Sequence of chain 1.B:
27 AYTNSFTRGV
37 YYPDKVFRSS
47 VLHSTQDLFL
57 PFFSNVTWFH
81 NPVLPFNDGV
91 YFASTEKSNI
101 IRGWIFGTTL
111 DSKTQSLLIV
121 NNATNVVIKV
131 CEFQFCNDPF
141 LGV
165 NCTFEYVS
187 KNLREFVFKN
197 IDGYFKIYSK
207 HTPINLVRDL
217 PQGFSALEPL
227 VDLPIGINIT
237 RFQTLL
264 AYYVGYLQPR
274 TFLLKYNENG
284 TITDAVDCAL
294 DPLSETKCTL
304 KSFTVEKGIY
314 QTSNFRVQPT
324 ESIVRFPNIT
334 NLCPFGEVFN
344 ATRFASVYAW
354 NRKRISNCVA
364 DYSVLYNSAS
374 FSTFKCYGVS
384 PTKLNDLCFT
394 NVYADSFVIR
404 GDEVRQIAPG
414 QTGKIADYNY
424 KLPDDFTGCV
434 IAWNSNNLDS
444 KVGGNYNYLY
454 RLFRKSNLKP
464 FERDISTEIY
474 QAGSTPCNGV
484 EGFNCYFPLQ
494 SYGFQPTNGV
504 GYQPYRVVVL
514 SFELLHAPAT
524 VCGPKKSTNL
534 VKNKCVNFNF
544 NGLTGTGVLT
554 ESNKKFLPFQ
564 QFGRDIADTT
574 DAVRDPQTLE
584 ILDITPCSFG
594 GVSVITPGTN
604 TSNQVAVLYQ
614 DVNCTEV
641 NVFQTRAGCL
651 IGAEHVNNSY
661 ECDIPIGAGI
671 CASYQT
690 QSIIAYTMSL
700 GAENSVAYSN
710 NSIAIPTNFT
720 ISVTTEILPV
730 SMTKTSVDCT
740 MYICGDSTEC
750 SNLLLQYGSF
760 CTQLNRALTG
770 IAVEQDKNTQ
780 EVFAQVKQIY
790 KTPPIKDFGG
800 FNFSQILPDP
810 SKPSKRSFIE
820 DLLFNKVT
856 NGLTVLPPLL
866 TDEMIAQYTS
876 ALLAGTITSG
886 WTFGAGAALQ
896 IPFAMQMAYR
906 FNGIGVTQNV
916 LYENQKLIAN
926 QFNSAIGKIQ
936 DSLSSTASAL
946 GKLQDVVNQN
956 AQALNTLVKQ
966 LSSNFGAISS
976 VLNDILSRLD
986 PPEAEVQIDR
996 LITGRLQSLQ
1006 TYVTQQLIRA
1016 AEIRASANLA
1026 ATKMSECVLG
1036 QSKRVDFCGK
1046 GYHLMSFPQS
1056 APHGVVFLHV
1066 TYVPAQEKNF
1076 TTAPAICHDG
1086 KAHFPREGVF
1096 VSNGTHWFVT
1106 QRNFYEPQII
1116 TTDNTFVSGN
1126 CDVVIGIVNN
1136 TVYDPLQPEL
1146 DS

Binding-site contacts:
Ligand atom O5 contacts residue ASN1074 of chain 1.B at 4.5 Å.
Ligand atom C2 contacts residue ASN1074 of chain 1.B at 3.6 Å.
Ligand atom C1 contacts residue ASN1074 of chain 1.B at 3.2 Å.
Ligand atom O3 contacts residue ALA706 of chain 1.B at 4.5 Å.
Ligand atom O6 contacts residue SER704 of chain 1.B at 3.8 Å.
Ligand atom C7 contacts residue ASN1074 of chain 1.B at 3.1 Å.
Ligand atom C3 contacts residue ALA706 of chain 1.B at 4.2 Å (hydrophobic).
Ligand atom C8 contacts residue ASN1074 of chain 1.B at 3.4 Å.
Ligand atom O7 contacts residue ASN1074 of chain 1.B at 3.6 Å.
Ligand atom N2 contacts residue ASN1074 of chain 1.B at 3.0 Å (h-bond).

A small-molecule ligand and the protein it binds are described below.
Small molecule (SMILES): CC(=O)N[C@H]1[C@H](O[C@H]2[C@H](O)[C@@H](NC(C)=O)CO[C@@H]2CO)O[C@H](CO)[C@@H](O)[C@@H]1O